Binding-site contacts:
Ligand atom C2 contacts residue ASN193 of chain 1.B at 2.5 Å.
Ligand atom O5 contacts residue GLN282 of chain 1.B at 3.7 Å.
Ligand atom C3 contacts residue THR195 of chain 1.B at 4.2 Å.
Ligand atom C1 contacts residue THR195 of chain 1.B at 3.2 Å.
Ligand atom O5 contacts residue THR195 of chain 1.B at 3.6 Å.
Ligand atom C3 contacts residue ASN193 of chain 1.B at 3.9 Å.
Ligand atom C4 contacts residue ASN193 of chain 1.B at 4.3 Å.
Ligand atom O7 contacts residue ASN193 of chain 1.B at 3.8 Å.
Ligand atom C5 contacts residue THR195 of chain 1.B at 3.6 Å.
Ligand atom C6 contacts residue GLN282 of chain 1.B at 4.0 Å.
Ligand atom C2 contacts residue THR195 of chain 1.B at 4.1 Å.
Ligand atom N2 contacts residue THR195 of chain 1.B at 4.4 Å.
Ligand atom O6 contacts residue GLN282 of chain 1.B at 3.4 Å.
Ligand atom N2 contacts residue ASN193 of chain 1.B at 3.0 Å (h-bond).
Ligand atom C5 contacts residue GLN282 of chain 1.B at 4.5 Å.
Ligand atom C5 contacts residue ASN193 of chain 1.B at 3.7 Å.
Ligand atom C7 contacts residue ASN193 of chain 1.B at 3.7 Å.
Ligand atom O6 contacts residue GLU283 of chain 1.B at 2.7 Å (salt-bridge).
Ligand atom C1 contacts residue ASN193 of chain 1.B at 1.4 Å.
Ligand atom C1 contacts residue GLN282 of chain 1.B at 4.3 Å.
Ligand atom O5 contacts residue ASN193 of chain 1.B at 2.4 Å (h-bond).
Ligand atom C6 contacts residue GLU283 of chain 1.B at 3.3 Å.

The protein below binds the small molecule below.
Small molecule (SMILES): CC(=O)N[C@@H]1[C@@H](O)[C@H](O)[C@@H](CO)O[C@H]1O

Sequence of chain 1.B:
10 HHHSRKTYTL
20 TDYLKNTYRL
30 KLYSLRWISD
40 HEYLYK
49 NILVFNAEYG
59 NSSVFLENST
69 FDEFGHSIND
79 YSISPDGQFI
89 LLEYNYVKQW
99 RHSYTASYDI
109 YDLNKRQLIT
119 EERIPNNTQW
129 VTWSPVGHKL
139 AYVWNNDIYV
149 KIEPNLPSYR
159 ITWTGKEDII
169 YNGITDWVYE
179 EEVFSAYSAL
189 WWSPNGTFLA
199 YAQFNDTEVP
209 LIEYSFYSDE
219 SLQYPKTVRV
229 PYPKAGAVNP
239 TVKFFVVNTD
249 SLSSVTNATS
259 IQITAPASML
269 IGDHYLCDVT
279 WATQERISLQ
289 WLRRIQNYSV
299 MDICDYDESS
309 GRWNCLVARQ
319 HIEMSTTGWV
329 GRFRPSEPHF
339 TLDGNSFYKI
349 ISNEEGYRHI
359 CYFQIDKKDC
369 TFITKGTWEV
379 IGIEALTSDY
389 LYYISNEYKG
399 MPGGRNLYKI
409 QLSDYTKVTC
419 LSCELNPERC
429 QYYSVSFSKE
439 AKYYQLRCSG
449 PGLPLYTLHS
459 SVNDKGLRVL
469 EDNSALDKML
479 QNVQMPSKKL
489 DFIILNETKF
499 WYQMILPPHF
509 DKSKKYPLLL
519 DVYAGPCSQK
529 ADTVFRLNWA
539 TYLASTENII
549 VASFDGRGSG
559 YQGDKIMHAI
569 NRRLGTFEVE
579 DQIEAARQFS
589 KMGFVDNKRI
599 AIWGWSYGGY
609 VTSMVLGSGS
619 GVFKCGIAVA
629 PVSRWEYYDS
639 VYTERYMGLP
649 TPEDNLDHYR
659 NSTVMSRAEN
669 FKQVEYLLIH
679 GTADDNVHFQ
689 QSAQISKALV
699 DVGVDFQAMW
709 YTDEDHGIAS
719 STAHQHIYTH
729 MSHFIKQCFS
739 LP